Binding-site contacts:
Ligand atom O7 contacts residue ASN340 of chain 1.B at 3.9 Å.
Ligand atom O5 contacts residue ASN340 of chain 1.B at 2.4 Å (h-bond).
Ligand atom N2 contacts residue ASN340 of chain 1.B at 2.9 Å (h-bond).
Ligand atom C8 contacts residue ASN340 of chain 1.B at 3.5 Å.
Ligand atom C7 contacts residue ASN340 of chain 1.B at 3.2 Å.
Ligand atom C5 contacts residue ASN340 of chain 1.B at 3.7 Å.
Ligand atom C1 contacts residue ASN340 of chain 1.B at 1.4 Å.
Ligand atom C4 contacts residue ASN340 of chain 1.B at 4.3 Å.
Ligand atom C2 contacts residue ASN340 of chain 1.B at 2.5 Å.
Ligand atom C3 contacts residue ASN340 of chain 1.B at 3.8 Å.

Sequence of chain 1.B:
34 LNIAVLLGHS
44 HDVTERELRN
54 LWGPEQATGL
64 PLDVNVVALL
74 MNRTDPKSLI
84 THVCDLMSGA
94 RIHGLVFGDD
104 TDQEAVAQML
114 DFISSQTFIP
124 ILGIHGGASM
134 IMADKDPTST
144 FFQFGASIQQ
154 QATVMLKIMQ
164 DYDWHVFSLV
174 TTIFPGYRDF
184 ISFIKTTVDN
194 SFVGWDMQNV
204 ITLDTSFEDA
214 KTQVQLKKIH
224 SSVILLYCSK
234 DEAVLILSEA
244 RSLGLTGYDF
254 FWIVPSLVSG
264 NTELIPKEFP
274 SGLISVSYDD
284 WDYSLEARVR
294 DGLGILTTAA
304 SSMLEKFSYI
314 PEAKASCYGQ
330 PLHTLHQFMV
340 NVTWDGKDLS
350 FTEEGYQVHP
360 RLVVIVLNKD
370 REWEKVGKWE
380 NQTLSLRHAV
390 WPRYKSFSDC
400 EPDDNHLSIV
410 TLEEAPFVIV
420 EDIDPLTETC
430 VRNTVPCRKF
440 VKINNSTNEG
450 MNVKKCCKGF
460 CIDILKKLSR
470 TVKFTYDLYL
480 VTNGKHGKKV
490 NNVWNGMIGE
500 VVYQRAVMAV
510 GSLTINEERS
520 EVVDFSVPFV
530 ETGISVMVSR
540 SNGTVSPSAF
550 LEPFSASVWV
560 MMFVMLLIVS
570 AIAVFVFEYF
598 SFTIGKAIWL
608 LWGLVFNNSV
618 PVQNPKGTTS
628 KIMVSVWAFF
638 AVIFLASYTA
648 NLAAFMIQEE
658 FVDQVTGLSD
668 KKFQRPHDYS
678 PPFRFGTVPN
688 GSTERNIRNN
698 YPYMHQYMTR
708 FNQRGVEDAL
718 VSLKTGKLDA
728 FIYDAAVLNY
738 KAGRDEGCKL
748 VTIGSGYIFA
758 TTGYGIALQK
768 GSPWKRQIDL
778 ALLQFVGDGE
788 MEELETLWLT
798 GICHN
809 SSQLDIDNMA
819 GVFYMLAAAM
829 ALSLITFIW

The protein below binds the small molecule below.
Small molecule (SMILES): CC(=O)N[C@@H]1[C@@H](O)[C@H](O)[C@@H](CO)O[C@H]1O